Binding-site contacts:
Ligand atom N4 contacts residue ASP124 of chain 1.I at 3.5 Å (salt-bridge).
Ligand atom C24 contacts residue ALA49 of chain 1.H at 3.9 Å (hydrophobic).
Ligand atom C3 contacts residue CYS128 of chain 1.I at 3.7 Å (hydrophobic).
Ligand atom N4 contacts residue CYS128 of chain 1.I at 3.8 Å.
Ligand atom O19 contacts residue SER20 of chain 1.H at 3.1 Å (h-bond).
Ligand atom O8 contacts residue ALA49 of chain 1.H at 3.0 Å (h-bond).
Ligand atom O27 contacts residue THR1 of chain 1.H at 2.7 Å (h-bond).
Ligand atom O27 contacts residue GLY47 of chain 1.H at 2.7 Å (h-bond).
Ligand atom C23 contacts residue GLY47 of chain 1.H at 3.8 Å.
Ligand atom C24 contacts residue GLY47 of chain 1.H at 3.3 Å.
Ligand atom C21 contacts residue GLY47 of chain 1.H at 3.9 Å.
Ligand atom C17 contacts residue GLY47 of chain 1.H at 3.8 Å.
Ligand atom C16 contacts residue THR48 of chain 1.H at 3.7 Å.
Ligand atom C5 contacts residue ASP124 of chain 1.I at 3.6 Å.
Ligand atom C25 contacts residue ALA49 of chain 1.H at 3.6 Å (hydrophobic).
Ligand atom C10 contacts residue GLY47 of chain 1.H at 3.5 Å.
Ligand atom N1 contacts residue GLN22 of chain 1.H at 3.7 Å.
Ligand atom C13 contacts residue THR21 of chain 1.H at 3.9 Å.
Ligand atom C6 contacts residue GLN22 of chain 1.H at 3.5 Å.
Ligand atom C21 contacts residue THR1 of chain 1.H at 2.7 Å.
Ligand atom N20 contacts residue GLY47 of chain 1.H at 2.9 Å (h-bond).
Ligand atom N1 contacts residue THR21 of chain 1.H at 3.8 Å.
Ligand atom B26 contacts residue THR1 of chain 1.H at 2.2 Å.
Ligand atom C23 contacts residue ALA49 of chain 1.H at 3.8 Å (hydrophobic).
Ligand atom O27 contacts residue ALA46 of chain 1.H at 3.2 Å.
Ligand atom C22 contacts residue THR1 of chain 1.H at 2.9 Å.
Ligand atom N9 contacts residue SER20 of chain 1.H at 3.7 Å.
Ligand atom C7 contacts residue SER20 of chain 1.H at 3.9 Å.
Ligand atom C3 contacts residue ASP124 of chain 1.I at 3.5 Å.
Ligand atom N9 contacts residue THR21 of chain 1.H at 3.0 Å (h-bond).
Ligand atom C24 contacts residue ALA46 of chain 1.H at 3.7 Å (hydrophobic).
Ligand atom C24 contacts residue GLY45 of chain 1.H at 3.8 Å.
Ligand atom C22 contacts residue LYS33 of chain 1.H at 3.8 Å.
Ligand atom C18 contacts residue THR21 of chain 1.H at 3.8 Å.
Ligand atom C11 contacts residue THR21 of chain 1.H at 3.1 Å.
Ligand atom O28 contacts residue THR1 of chain 1.H at 2.6 Å (h-bond).
Ligand atom C10 contacts residue THR21 of chain 1.H at 3.5 Å.
Ligand atom C18 contacts residue GLY47 of chain 1.H at 3.7 Å.
Ligand atom O19 contacts residue THR21 of chain 1.H at 2.8 Å (h-bond).
Ligand atom C2 contacts residue SER20 of chain 1.H at 3.8 Å.

A small-molecule ligand and the protein it binds are described below.
Small molecule (SMILES): CC(C)C[C@H](NC(=O)[C@H](Cc1ccccc1)NC(=O)c1cnccn1)B(O)O

Sequence of chain 1.I:
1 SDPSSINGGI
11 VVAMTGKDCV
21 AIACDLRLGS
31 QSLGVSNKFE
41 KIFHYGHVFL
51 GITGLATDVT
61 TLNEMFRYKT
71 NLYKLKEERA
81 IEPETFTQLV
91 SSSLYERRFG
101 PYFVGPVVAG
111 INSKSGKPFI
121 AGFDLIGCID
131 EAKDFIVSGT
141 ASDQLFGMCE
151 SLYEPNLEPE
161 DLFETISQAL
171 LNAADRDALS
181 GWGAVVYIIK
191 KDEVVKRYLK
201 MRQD

Sequence of chain 1.H:
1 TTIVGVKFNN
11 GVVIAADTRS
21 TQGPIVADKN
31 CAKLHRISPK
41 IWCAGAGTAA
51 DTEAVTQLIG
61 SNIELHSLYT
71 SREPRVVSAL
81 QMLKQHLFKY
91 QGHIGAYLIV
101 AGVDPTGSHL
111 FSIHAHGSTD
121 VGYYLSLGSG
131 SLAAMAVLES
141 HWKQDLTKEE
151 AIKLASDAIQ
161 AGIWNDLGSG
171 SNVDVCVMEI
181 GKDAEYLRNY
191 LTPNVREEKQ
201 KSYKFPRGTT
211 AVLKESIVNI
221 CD